A small-molecule ligand and the protein it binds are described below.
Small molecule (SMILES): CCCCCCc1ccc(Oc2ccccc2C#N)c(O)c1

Sequence of chain 1.C:
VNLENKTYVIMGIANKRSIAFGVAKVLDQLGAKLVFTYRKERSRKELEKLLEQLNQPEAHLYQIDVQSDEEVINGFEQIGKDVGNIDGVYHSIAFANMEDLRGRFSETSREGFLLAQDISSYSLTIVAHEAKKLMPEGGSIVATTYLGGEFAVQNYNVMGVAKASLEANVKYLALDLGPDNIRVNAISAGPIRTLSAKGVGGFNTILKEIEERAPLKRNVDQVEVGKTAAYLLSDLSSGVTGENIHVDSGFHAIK

Binding-site contacts:
Ligand atom C3 contacts residue ALA224 of chain 1.C at 3.8 Å (hydrophobic).
Ligand atom CAD contacts residue ALA121 of chain 1.C at 3.5 Å (hydrophobic).
Ligand atom C14 contacts residue NAP1 of chain 1.Q at 3.2 Å.
Ligand atom C19 contacts residue GLY228 of chain 1.C at 3.9 Å.
Ligand atom C19 contacts residue VAL180 of chain 1.C at 3.8 Å (hydrophobic).
Ligand atom C4 contacts residue ALA224 of chain 1.C at 3.6 Å (hydrophobic).
Ligand atom NAB contacts residue NAP1 of chain 1.Q at 3.4 Å.
Ligand atom C13 contacts residue SER223 of chain 1.C at 3.5 Å.
Ligand atom C11 contacts residue LEU128 of chain 1.C at 3.9 Å (hydrophobic).
Ligand atom C10 contacts residue LEU128 of chain 1.C at 3.8 Å (hydrophobic).
Ligand atom O17 contacts residue TYR183 of chain 1.C at 2.6 Å (h-bond).
Ligand atom C1 contacts residue TYR183 of chain 1.C at 3.6 Å (hydrophobic).
Ligand atom C18 contacts residue VAL227 of chain 1.C at 3.3 Å (hydrophobic).
Ligand atom C17 contacts residue TYR173 of chain 1.C at 3.5 Å (hydrophobic).
Ligand atom C11 contacts residue ALA123 of chain 1.C at 3.9 Å (hydrophobic).
Ligand atom C10 contacts residue VAL227 of chain 1.C at 3.9 Å (hydrophobic).
Ligand atom O17 contacts residue NAP1 of chain 1.Q at 2.6 Å (h-bond).
Ligand atom CAD contacts residue NAP1 of chain 1.Q at 3.7 Å.
Ligand atom C8 contacts residue NAP1 of chain 1.Q at 3.8 Å.
Ligand atom CAD contacts residue SER223 of chain 1.C at 3.3 Å.
Ligand atom C19 contacts residue ILE233 of chain 1.C at 3.2 Å (hydrophobic).
Ligand atom NAB contacts residue ALA121 of chain 1.C at 3.4 Å (h-bond).
Ligand atom C4 contacts residue NAP1 of chain 1.Q at 3.5 Å.
Ligand atom C3 contacts residue NAP1 of chain 1.Q at 3.1 Å.
Ligand atom C1 contacts residue NAP1 of chain 1.Q at 3.4 Å.
Ligand atom C17 contacts residue ILE233 of chain 1.C at 3.8 Å (hydrophobic).
Ligand atom C5 contacts residue NAP1 of chain 1.Q at 3.4 Å.
Ligand atom NAB contacts residue SER223 of chain 1.C at 3.4 Å (h-bond).
Ligand atom C16 contacts residue PHE230 of chain 1.C at 3.6 Å (hydrophobic).
Ligand atom C15 contacts residue TYR173 of chain 1.C at 3.7 Å (hydrophobic).
Ligand atom C6 contacts residue NAP1 of chain 1.Q at 3.5 Å.
Ligand atom C9 contacts residue VAL227 of chain 1.C at 3.7 Å (hydrophobic).
Ligand atom C11 contacts residue MET186 of chain 1.C at 3.6 Å (hydrophobic).
Ligand atom C6 contacts residue TYR183 of chain 1.C at 3.5 Å (hydrophobic).
Ligand atom C2 contacts residue NAP1 of chain 1.Q at 3.2 Å.
Ligand atom C12 contacts residue MET186 of chain 1.C at 3.9 Å (hydrophobic).
Ligand atom C19 contacts residue GLN181 of chain 1.C at 3.2 Å.
Ligand atom C8 contacts residue SER223 of chain 1.C at 3.9 Å.
Ligand atom O7 contacts residue NAP1 of chain 1.Q at 3.2 Å (h-bond).
Ligand atom C18 contacts residue ILE233 of chain 1.C at 3.8 Å (hydrophobic).